Sequence of chain 1.B:
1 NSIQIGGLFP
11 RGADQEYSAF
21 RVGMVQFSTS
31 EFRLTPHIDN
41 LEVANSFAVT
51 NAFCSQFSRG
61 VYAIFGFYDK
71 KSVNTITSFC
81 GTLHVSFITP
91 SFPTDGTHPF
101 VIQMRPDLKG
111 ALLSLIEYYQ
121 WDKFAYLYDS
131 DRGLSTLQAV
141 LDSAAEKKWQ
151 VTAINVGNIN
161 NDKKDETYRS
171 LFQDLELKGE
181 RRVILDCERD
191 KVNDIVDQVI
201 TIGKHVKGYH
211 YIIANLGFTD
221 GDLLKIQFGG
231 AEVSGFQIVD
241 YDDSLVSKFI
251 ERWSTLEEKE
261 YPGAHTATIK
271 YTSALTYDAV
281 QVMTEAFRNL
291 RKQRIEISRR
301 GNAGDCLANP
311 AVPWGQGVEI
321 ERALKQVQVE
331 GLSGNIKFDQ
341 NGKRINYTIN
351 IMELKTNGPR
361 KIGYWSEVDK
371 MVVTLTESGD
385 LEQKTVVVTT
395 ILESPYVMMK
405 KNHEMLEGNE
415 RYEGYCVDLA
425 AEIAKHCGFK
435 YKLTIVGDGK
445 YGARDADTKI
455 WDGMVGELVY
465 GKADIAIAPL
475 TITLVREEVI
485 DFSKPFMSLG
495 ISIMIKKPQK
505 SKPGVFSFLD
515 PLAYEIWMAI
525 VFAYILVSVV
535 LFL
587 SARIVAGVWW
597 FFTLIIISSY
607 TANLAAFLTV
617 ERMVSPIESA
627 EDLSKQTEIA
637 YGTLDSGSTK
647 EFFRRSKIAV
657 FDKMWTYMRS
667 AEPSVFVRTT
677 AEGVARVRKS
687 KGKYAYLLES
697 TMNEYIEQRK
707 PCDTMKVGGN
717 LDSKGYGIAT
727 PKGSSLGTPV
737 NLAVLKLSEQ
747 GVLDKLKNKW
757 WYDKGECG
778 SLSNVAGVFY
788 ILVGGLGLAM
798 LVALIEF

A protein and the small-molecule ligand that binds it are described below.
Small molecule (SMILES): C=C(C)[C@H]1CN[C@H](C(=O)O)[C@H]1CC(=O)O

Binding-site contacts:
Ligand atom CA contacts residue GLU695 of chain 1.B at 3.5 Å.
Ligand atom O contacts residue THR475 of chain 1.B at 2.8 Å (h-bond).
Ligand atom CD contacts residue GLU695 of chain 1.B at 3.7 Å.
Ligand atom O contacts residue ARG480 of chain 1.B at 3.0 Å (salt-bridge).
Ligand atom CA contacts residue THR475 of chain 1.B at 3.3 Å.
Ligand atom CD contacts residue TYR445 of chain 1.B at 3.4 Å (hydrophobic).
Ligand atom N contacts residue GLU695 of chain 1.B at 3.1 Å (salt-bridge).
Ligand atom CB1 contacts residue LEU640 of chain 1.B at 3.7 Å (hydrophobic).
Ligand atom C contacts residue THR475 of chain 1.B at 3.1 Å.
Ligand atom CG contacts residue TYR445 of chain 1.B at 3.6 Å (hydrophobic).
Ligand atom CB contacts residue GLU695 of chain 1.B at 4.2 Å.
Ligand atom CD2 contacts residue TYR445 of chain 1.B at 3.5 Å (hydrophobic).
Ligand atom OD2 contacts residue THR645 of chain 1.B at 2.8 Å (h-bond).
Ligand atom O contacts residue PRO473 of chain 1.B at 4.0 Å.
Ligand atom CG1 contacts residue GLY643 of chain 1.B at 4.2 Å.
Ligand atom CD1 contacts residue TYR445 of chain 1.B at 3.5 Å (hydrophobic).
Ligand atom OD1 contacts residue THR645 of chain 1.B at 3.0 Å (h-bond).
Ligand atom N contacts residue TYR722 of chain 1.B at 4.1 Å.
Ligand atom CG2 contacts residue TYR445 of chain 1.B at 3.3 Å (hydrophobic).
Ligand atom N contacts residue PRO473 of chain 1.B at 3.5 Å (h-bond).
Ligand atom CG1 contacts residue SER642 of chain 1.B at 4.1 Å.
Ligand atom CG1 contacts residue THR645 of chain 1.B at 3.4 Å.
Ligand atom OXT contacts residue ARG480 of chain 1.B at 3.4 Å (salt-bridge).
Ligand atom OD1 contacts residue SER644 of chain 1.B at 2.6 Å (h-bond).
Ligand atom CD2 contacts residue LEU640 of chain 1.B at 4.1 Å (hydrophobic).
Ligand atom OD1 contacts residue GLY643 of chain 1.B at 3.0 Å.
Ligand atom O contacts residue TYR445 of chain 1.B at 3.9 Å.
Ligand atom OXT contacts residue SER644 of chain 1.B at 2.8 Å (h-bond).
Ligand atom N contacts residue THR475 of chain 1.B at 3.2 Å (h-bond).
Ligand atom CB1 contacts residue GLU695 of chain 1.B at 3.7 Å.
Ligand atom CD contacts residue PRO473 of chain 1.B at 3.5 Å (hydrophobic).
Ligand atom OD1 contacts residue SER642 of chain 1.B at 3.7 Å.
Ligand atom O contacts residue LEU474 of chain 1.B at 4.2 Å.
Ligand atom OXT contacts residue GLY643 of chain 1.B at 3.6 Å.
Ligand atom OD2 contacts residue LEU640 of chain 1.B at 3.3 Å.
Ligand atom CG1 contacts residue LEU640 of chain 1.B at 3.8 Å (hydrophobic).
Ligand atom OXT contacts residue THR475 of chain 1.B at 4.0 Å.
Ligand atom CG1 contacts residue SER644 of chain 1.B at 3.9 Å.
Ligand atom C contacts residue SER644 of chain 1.B at 3.7 Å.
Ligand atom C contacts residue ARG480 of chain 1.B at 3.8 Å.